This protein binds this small molecule.
Small molecule (SMILES): CC(=O)N[C@@H]1[C@@H](O)[C@H](O)[C@@H](CO)O[C@H]1O

Sequence of chain 1.E:
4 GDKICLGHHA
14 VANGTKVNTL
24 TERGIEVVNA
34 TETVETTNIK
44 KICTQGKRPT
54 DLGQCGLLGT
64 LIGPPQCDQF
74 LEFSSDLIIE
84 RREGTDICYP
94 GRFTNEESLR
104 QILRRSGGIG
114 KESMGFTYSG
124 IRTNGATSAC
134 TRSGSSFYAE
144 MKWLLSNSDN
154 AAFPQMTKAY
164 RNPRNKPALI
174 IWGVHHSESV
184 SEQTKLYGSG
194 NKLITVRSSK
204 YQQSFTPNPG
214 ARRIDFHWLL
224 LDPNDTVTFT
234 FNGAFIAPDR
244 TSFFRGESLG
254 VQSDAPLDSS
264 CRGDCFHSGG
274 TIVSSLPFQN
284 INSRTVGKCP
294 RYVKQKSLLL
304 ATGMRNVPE

Binding-site contacts:
Ligand atom C5 contacts residue ALA33 of chain 1.E at 4.3 Å (hydrophobic).
Ligand atom C6 contacts residue ASN32 of chain 1.E at 4.3 Å.
Ligand atom C4 contacts residue ASN32 of chain 1.E at 4.3 Å.
Ligand atom C7 contacts residue ASN32 of chain 1.E at 3.6 Å.
Ligand atom O5 contacts residue ALA33 of chain 1.E at 3.4 Å (h-bond).
Ligand atom C6 contacts residue ALA33 of chain 1.E at 3.8 Å (hydrophobic).
Ligand atom O6 contacts residue ALA33 of chain 1.E at 3.0 Å (h-bond).
Ligand atom C1 contacts residue ALA33 of chain 1.E at 4.4 Å (hydrophobic).
Ligand atom O5 contacts residue ASN32 of chain 1.E at 2.4 Å (h-bond).
Ligand atom O7 contacts residue ASN32 of chain 1.E at 3.7 Å.
Ligand atom C3 contacts residue ASN32 of chain 1.E at 3.9 Å.
Ligand atom C1 contacts residue ASN32 of chain 1.E at 1.4 Å.
Ligand atom C2 contacts residue ASN32 of chain 1.E at 2.6 Å.
Ligand atom C5 contacts residue ASN32 of chain 1.E at 3.6 Å.
Ligand atom O6 contacts residue THR34 of chain 1.E at 4.2 Å.
Ligand atom N2 contacts residue ASN32 of chain 1.E at 3.1 Å (h-bond).